Binding-site contacts:
Ligand atom N2 contacts residue ASN257 of chain 1.G at 2.8 Å (h-bond).
Ligand atom O6 contacts residue LYS247 of chain 1.G at 4.4 Å.
Ligand atom C1 contacts residue ASN245 of chain 1.G at 3.7 Å.
Ligand atom C8 contacts residue ASN257 of chain 1.G at 3.5 Å.
Ligand atom C8 contacts residue VAL90 of chain 1.G at 4.1 Å (hydrophobic).
Ligand atom C2 contacts residue ASN257 of chain 1.G at 2.4 Å.
Ligand atom C8 contacts residue SER259 of chain 1.G at 4.3 Å.
Ligand atom C8 contacts residue ASN245 of chain 1.G at 3.6 Å.
Ligand atom O7 contacts residue ASN257 of chain 1.G at 3.2 Å (h-bond).
Ligand atom C7 contacts residue ASN257 of chain 1.G at 3.1 Å.
Ligand atom C3 contacts residue ASN257 of chain 1.G at 3.6 Å.
Ligand atom C5 contacts residue ASN245 of chain 1.G at 4.2 Å.
Ligand atom C5 contacts residue ASN257 of chain 1.G at 3.6 Å.
Ligand atom C6 contacts residue ASN245 of chain 1.G at 4.1 Å.
Ligand atom O5 contacts residue ASN245 of chain 1.G at 3.1 Å (h-bond).
Ligand atom C7 contacts residue VAL90 of chain 1.G at 4.4 Å (hydrophobic).
Ligand atom C1 contacts residue ASN257 of chain 1.G at 1.4 Å.
Ligand atom N2 contacts residue VAL90 of chain 1.G at 4.1 Å.
Ligand atom O7 contacts residue VAL90 of chain 1.G at 3.7 Å.
Ligand atom O6 contacts residue ASN245 of chain 1.G at 3.0 Å (h-bond).
Ligand atom C4 contacts residue ASN257 of chain 1.G at 4.2 Å.
Ligand atom O5 contacts residue ASN257 of chain 1.G at 2.4 Å (h-bond).
Ligand atom C8 contacts residue THR256 of chain 1.G at 4.1 Å.

Sequence of chain 1.G:
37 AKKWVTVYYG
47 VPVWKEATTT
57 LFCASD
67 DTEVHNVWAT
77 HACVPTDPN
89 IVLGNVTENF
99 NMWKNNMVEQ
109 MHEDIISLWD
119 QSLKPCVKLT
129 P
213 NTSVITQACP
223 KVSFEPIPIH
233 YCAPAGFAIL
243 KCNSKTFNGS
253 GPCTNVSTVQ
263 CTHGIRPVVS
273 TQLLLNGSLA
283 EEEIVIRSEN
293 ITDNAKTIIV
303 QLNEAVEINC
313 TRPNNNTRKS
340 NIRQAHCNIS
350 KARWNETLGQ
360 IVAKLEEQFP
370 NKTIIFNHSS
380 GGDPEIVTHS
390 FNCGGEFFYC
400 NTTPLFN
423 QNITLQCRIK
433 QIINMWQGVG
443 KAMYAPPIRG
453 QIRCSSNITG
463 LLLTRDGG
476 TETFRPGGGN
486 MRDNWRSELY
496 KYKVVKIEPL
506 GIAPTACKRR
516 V

The protein below binds the small molecule below.
Small molecule (SMILES): CC(=O)N[C@H]1[C@H](O[C@H]2[C@H](O)[C@@H](NC(C)=O)CO[C@@H]2CO)O[C@H](CO)[C@@H](O)[C@@H]1O